This small molecule binds to this protein.
Small molecule (SMILES): CC(=O)N[C@H]1[C@H](O[C@H]2[C@H](O)[C@@H](NC(C)=O)CO[C@@H]2CO)O[C@H](CO)[C@@H](O)[C@@H]1O

Sequence of chain 1.E:
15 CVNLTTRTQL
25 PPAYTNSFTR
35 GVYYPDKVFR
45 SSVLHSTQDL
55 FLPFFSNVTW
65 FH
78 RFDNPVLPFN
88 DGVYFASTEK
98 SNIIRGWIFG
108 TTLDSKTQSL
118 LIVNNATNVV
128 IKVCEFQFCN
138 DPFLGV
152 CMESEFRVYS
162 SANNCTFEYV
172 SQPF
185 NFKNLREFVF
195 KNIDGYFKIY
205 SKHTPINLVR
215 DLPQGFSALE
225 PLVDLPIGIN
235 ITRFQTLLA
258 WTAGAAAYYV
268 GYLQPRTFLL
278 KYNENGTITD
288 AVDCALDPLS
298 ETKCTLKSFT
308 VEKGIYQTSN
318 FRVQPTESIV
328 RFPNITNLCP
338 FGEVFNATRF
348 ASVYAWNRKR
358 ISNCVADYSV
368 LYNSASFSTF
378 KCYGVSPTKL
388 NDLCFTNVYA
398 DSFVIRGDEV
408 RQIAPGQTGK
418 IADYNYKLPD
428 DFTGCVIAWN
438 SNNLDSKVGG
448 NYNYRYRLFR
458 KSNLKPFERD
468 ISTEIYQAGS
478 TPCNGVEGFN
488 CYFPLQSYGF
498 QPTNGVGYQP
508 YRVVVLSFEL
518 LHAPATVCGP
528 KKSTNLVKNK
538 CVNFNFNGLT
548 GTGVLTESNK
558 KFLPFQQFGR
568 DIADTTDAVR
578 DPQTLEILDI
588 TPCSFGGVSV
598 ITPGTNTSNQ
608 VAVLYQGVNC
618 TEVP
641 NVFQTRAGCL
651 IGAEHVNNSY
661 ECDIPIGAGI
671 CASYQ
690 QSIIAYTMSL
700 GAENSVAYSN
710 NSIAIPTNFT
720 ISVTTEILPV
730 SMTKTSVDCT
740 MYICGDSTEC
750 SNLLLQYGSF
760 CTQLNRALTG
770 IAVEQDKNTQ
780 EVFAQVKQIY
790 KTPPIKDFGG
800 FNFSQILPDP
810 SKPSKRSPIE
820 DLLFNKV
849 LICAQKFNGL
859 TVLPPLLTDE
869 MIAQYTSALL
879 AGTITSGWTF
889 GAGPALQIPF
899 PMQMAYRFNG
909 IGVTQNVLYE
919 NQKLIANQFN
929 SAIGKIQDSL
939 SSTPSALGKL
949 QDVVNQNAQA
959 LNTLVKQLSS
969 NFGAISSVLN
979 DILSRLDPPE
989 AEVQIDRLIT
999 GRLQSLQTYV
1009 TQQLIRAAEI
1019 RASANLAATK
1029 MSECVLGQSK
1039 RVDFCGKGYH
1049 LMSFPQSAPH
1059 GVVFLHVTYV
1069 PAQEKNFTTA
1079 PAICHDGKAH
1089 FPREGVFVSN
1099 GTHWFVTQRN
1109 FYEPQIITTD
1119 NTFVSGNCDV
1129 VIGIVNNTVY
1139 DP

Binding-site contacts:
Ligand atom C2 contacts residue ASN801 of chain 1.E at 2.4 Å.
Ligand atom O6 contacts residue GLN804 of chain 1.E at 3.4 Å (h-bond).
Ligand atom C5 contacts residue ASN801 of chain 1.E at 3.6 Å.
Ligand atom O6 contacts residue ASN801 of chain 1.E at 4.4 Å.
Ligand atom C3 contacts residue ASN801 of chain 1.E at 3.8 Å.
Ligand atom C1 contacts residue SER803 of chain 1.E at 3.4 Å.
Ligand atom O7 contacts residue ASN801 of chain 1.E at 3.9 Å.
Ligand atom C7 contacts residue ASN801 of chain 1.E at 3.6 Å.
Ligand atom O5 contacts residue SER803 of chain 1.E at 3.1 Å (h-bond).
Ligand atom N2 contacts residue ASN801 of chain 1.E at 2.9 Å (h-bond).
Ligand atom C6 contacts residue GLN804 of chain 1.E at 3.6 Å.
Ligand atom C4 contacts residue ASN801 of chain 1.E at 4.2 Å.
Ligand atom O5 contacts residue ASN801 of chain 1.E at 2.3 Å (h-bond).
Ligand atom C6 contacts residue SER803 of chain 1.E at 3.7 Å.
Ligand atom C1 contacts residue ASN801 of chain 1.E at 1.4 Å.
Ligand atom C8 contacts residue GLN804 of chain 1.E at 4.2 Å.
Ligand atom O6 contacts residue SER803 of chain 1.E at 3.8 Å.
Ligand atom C5 contacts residue SER803 of chain 1.E at 3.3 Å.